The protein below binds the small molecule below.
Small molecule (SMILES): CC(=O)N[C@@H]1[C@@H](O)[C@H](O)[C@@H](CO)O[C@H]1O

Sequence of chain 37.A:
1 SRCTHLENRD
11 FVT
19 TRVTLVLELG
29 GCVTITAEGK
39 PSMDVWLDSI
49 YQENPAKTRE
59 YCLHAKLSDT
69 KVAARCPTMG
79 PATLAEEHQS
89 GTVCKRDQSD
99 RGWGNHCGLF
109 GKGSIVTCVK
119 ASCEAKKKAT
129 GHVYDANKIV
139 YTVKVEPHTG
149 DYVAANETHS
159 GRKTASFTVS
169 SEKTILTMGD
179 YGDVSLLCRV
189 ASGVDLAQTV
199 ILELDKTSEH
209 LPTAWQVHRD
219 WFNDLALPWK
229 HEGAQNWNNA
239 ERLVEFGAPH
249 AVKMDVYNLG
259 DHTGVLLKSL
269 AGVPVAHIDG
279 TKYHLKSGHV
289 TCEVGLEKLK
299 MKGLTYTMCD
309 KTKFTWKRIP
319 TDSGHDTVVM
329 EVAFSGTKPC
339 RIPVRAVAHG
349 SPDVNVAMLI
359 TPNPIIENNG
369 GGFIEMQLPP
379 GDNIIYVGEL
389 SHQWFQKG

Sequence of chain 37.C:
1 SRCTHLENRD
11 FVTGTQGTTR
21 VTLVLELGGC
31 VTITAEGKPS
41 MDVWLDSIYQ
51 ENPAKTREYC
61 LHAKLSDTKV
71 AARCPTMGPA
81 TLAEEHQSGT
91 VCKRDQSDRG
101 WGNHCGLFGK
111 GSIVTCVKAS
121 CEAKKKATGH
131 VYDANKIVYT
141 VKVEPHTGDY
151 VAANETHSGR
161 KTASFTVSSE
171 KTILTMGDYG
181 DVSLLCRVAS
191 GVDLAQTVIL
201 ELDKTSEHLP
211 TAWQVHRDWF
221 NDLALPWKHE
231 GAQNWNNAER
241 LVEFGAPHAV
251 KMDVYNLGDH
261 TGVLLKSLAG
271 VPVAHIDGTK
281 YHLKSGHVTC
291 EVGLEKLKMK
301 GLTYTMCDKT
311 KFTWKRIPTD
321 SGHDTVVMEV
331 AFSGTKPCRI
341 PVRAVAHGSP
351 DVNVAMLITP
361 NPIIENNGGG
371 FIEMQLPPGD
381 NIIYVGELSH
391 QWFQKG

Binding-site contacts:
Ligand atom C4 contacts residue ASN154 of chain 37.C at 4.2 Å.
Ligand atom C1 contacts residue GLU155 of chain 37.C at 3.9 Å.
Ligand atom O3 contacts residue GLU155 of chain 37.C at 4.3 Å.
Ligand atom C8 contacts residue ASN154 of chain 37.C at 3.6 Å.
Ligand atom C3 contacts residue GLU155 of chain 37.C at 3.7 Å.
Ligand atom C5 contacts residue ASN154 of chain 37.C at 3.6 Å.
Ligand atom O5 contacts residue ASN154 of chain 37.C at 2.3 Å (h-bond).
Ligand atom C2 contacts residue ASN154 of chain 37.C at 2.4 Å.
Ligand atom O5 contacts residue HIS104 of chain 37.A at 3.1 Å (h-bond).
Ligand atom C5 contacts residue HIS104 of chain 37.A at 3.6 Å.
Ligand atom C1 contacts residue HIS104 of chain 37.A at 3.4 Å.
Ligand atom O7 contacts residue ASN154 of chain 37.C at 3.2 Å (h-bond).
Ligand atom C7 contacts residue GLU155 of chain 37.C at 3.9 Å.
Ligand atom C2 contacts residue GLU155 of chain 37.C at 3.7 Å.
Ligand atom C8 contacts residue GLU155 of chain 37.C at 3.8 Å.
Ligand atom N2 contacts residue ASN154 of chain 37.C at 2.9 Å (h-bond).
Ligand atom C1 contacts residue ASN154 of chain 37.C at 1.4 Å.
Ligand atom C7 contacts residue ASN154 of chain 37.C at 3.3 Å.
Ligand atom N2 contacts residue GLU155 of chain 37.C at 3.0 Å (salt-bridge).
Ligand atom C6 contacts residue HIS104 of chain 37.A at 4.0 Å.
Ligand atom C3 contacts residue ASN154 of chain 37.C at 3.7 Å.